A protein and the small-molecule ligand that binds it are described below.
Small molecule (SMILES): CC(C)(C)NC(=O)[C@@H]1C[C@@H]2CCCC[C@@H]2CN1C[C@@H](O)[C@H](Cc1ccccc1)NC(=O)[C@H](CC(N)=O)NC(=O)c1ccc2ccccc2n1

Sequence of chain 1.A:
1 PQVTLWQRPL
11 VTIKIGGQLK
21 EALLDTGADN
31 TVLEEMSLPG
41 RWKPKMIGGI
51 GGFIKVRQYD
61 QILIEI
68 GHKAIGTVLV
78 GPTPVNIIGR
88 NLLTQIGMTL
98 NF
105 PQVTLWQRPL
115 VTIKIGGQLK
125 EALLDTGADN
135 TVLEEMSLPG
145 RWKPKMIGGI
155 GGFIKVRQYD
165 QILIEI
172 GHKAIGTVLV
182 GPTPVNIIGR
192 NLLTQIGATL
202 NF

Binding-site contacts:
Ligand atom OD1 contacts residue GLY48 of chain 1.A at 3.6 Å.
Ligand atom CM contacts residue ASP129 of chain 1.A at 3.6 Å.
Ligand atom CD1 contacts residue ILE50 of chain 1.A at 3.8 Å (hydrophobic).
Ligand atom C61 contacts residue PRO81 of chain 1.A at 3.8 Å (hydrophobic).
Ligand atom OD1 contacts residue ASN30 of chain 1.A at 3.3 Å (h-bond).
Ligand atom O contacts residue ASP29 of chain 1.A at 2.9 Å (salt-bridge).
Ligand atom CE1 contacts residue ILE50 of chain 1.A at 3.7 Å (hydrophobic).
Ligand atom C32 contacts residue ILE50 of chain 1.A at 3.5 Å (hydrophobic).
Ligand atom C32 contacts residue GLY152 of chain 1.A at 3.3 Å.
Ligand atom C11 contacts residue VAL136 of chain 1.A at 3.8 Å (hydrophobic).
Ligand atom C51 contacts residue ILE154 of chain 1.A at 3.7 Å (hydrophobic).
Ligand atom CB contacts residue GLY48 of chain 1.A at 3.6 Å.
Ligand atom C81 contacts residue ASP25 of chain 1.A at 3.4 Å.
Ligand atom ND2 contacts residue ASP29 of chain 1.A at 3.4 Å (salt-bridge).
Ligand atom O2 contacts residue GLY27 of chain 1.A at 3.4 Å.
Ligand atom C61 contacts residue THR80 of chain 1.A at 3.2 Å.
Ligand atom C51 contacts residue PRO81 of chain 1.A at 3.5 Å (hydrophobic).
Ligand atom CB1 contacts residue ASP129 of chain 1.A at 3.2 Å.
Ligand atom C51 contacts residue GLY153 of chain 1.A at 3.7 Å.
Ligand atom O2 contacts residue ASP25 of chain 1.A at 2.7 Å (salt-bridge).
Ligand atom C9 contacts residue ASP129 of chain 1.A at 3.6 Å.
Ligand atom CM contacts residue GLY131 of chain 1.A at 3.6 Å.
Ligand atom N2 contacts residue GLY27 of chain 1.A at 3.5 Å (h-bond).
Ligand atom O3 contacts residue GLY153 of chain 1.A at 3.8 Å.
Ligand atom C81 contacts residue GLY131 of chain 1.A at 3.7 Å.
Ligand atom O contacts residue GLY27 of chain 1.A at 3.6 Å.
Ligand atom O2 contacts residue ASP129 of chain 1.A at 2.7 Å (salt-bridge).
Ligand atom C61 contacts residue ILE154 of chain 1.A at 3.5 Å (hydrophobic).
Ligand atom N contacts residue GLY48 of chain 1.A at 3.3 Å (h-bond).
Ligand atom N1 contacts residue GLY48 of chain 1.A at 3.4 Å (h-bond).
Ligand atom C11 contacts residue ASN134 of chain 1.A at 3.7 Å.
Ligand atom CG contacts residue ASN30 of chain 1.A at 3.8 Å.
Ligand atom CD2 contacts residue GLY27 of chain 1.A at 3.5 Å.
Ligand atom C9 contacts residue ASP25 of chain 1.A at 3.1 Å.
Ligand atom O contacts residue ALA28 of chain 1.A at 3.6 Å.
Ligand atom ND2 contacts residue ASN30 of chain 1.A at 2.9 Å (h-bond).
Ligand atom C22 contacts residue ILE50 of chain 1.A at 3.6 Å (hydrophobic).
Ligand atom C3 contacts residue ASP29 of chain 1.A at 3.1 Å.
Ligand atom C21 contacts residue GLY131 of chain 1.A at 3.7 Å.
Ligand atom OD1 contacts residue ILE47 of chain 1.A at 3.7 Å.